Binding-site contacts:
Ligand atom C31 contacts residue THR1 of chain 1.K at 3.0 Å.
Ligand atom C22 contacts residue ASP116 of chain 1.K at 3.8 Å.
Ligand atom C34 contacts residue THR1 of chain 1.K at 3.0 Å.
Ligand atom C35 contacts residue ALA20 of chain 1.K at 3.9 Å (hydrophobic).
Ligand atom C18 contacts residue ALA46 of chain 1.K at 3.9 Å (hydrophobic).
Ligand atom N13 contacts residue SER131 of chain 1.K at 3.4 Å (h-bond).
Ligand atom O16 contacts residue VAL129 of chain 1.K at 3.3 Å.
Ligand atom O32 contacts residue ARG19 of chain 1.K at 3.7 Å.
Ligand atom C37 contacts residue ALA49 of chain 1.K at 3.8 Å (hydrophobic).
Ligand atom N13 contacts residue GLY130 of chain 1.K at 3.2 Å.
Ligand atom C43 contacts residue TYR170 of chain 1.K at 3.9 Å (hydrophobic).
Ligand atom O16 contacts residue ALA46 of chain 1.K at 4.0 Å.
Ligand atom O32 contacts residue THR1 of chain 1.K at 2.5 Å (h-bond).
Ligand atom C38 contacts residue THR1 of chain 1.K at 1.5 Å.
Ligand atom C18 contacts residue GLY47 of chain 1.K at 3.3 Å.
Ligand atom C24 contacts residue GLY98 of chain 1.K at 3.9 Å.
Ligand atom C36 contacts residue THR1 of chain 1.K at 3.6 Å.
Ligand atom C21 contacts residue SER117 of chain 1.K at 3.6 Å.
Ligand atom C14 contacts residue GLY130 of chain 1.K at 3.7 Å.
Ligand atom C37 contacts residue MET45 of chain 1.K at 3.3 Å (hydrophobic).
Ligand atom C10 contacts residue ILE25 of chain 1.J at 3.8 Å (hydrophobic).
Ligand atom O16 contacts residue GLY130 of chain 1.K at 3.3 Å (h-bond).
Ligand atom C41 contacts residue TYR170 of chain 1.K at 3.9 Å (hydrophobic).
Ligand atom O17 contacts residue GLY47 of chain 1.K at 3.7 Å.
Ligand atom C19 contacts residue GLY98 of chain 1.K at 3.9 Å.
Ligand atom C23 contacts residue TYR114 of chain 1.K at 3.4 Å (hydrophobic).
Ligand atom N28 contacts residue THR1 of chain 1.K at 3.6 Å (h-bond).
Ligand atom C20 contacts residue MET97 of chain 1.K at 3.9 Å (hydrophobic).
Ligand atom C20 contacts residue SER96 of chain 1.K at 3.9 Å.
Ligand atom C43 contacts residue GLY23 of chain 1.K at 3.5 Å.
Ligand atom C29 contacts residue THR1 of chain 1.K at 3.8 Å.
Ligand atom O39 contacts residue ALA46 of chain 1.K at 3.4 Å.
Ligand atom O32 contacts residue TYR170 of chain 1.K at 3.7 Å.
Ligand atom C14 contacts residue SER131 of chain 1.K at 3.8 Å.
Ligand atom C42 contacts residue TYR170 of chain 1.K at 3.3 Å (hydrophobic).
Ligand atom C33 contacts residue THR1 of chain 1.K at 2.5 Å.
Ligand atom O39 contacts residue GLY47 of chain 1.K at 3.1 Å (h-bond).
Ligand atom C10 contacts residue GLY130 of chain 1.K at 3.6 Å.
Ligand atom O39 contacts residue THR1 of chain 1.K at 2.4 Å (h-bond).
Ligand atom C40 contacts residue TYR170 of chain 1.K at 3.5 Å (hydrophobic).

Sequence of chain 1.J:
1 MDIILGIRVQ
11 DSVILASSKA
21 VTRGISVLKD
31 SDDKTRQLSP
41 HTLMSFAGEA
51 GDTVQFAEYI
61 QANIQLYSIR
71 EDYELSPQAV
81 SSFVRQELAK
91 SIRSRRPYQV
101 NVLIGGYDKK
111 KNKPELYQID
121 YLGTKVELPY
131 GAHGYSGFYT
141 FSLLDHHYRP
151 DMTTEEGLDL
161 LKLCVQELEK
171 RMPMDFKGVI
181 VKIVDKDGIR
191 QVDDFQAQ

Sequence of chain 1.K:
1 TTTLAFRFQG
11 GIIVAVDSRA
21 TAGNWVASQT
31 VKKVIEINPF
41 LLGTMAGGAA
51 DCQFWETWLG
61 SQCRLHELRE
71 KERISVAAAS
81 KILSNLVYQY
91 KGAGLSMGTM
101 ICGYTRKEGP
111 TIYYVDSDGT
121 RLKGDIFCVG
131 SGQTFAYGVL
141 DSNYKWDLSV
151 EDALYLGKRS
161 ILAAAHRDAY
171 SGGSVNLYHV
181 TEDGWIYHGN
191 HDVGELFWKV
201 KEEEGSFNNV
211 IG

The protein below binds the small molecule below.
Small molecule (SMILES): CC[C@H](C)[C@H](C=O)[C@@H](O)C(=O)NCCC[C@H](NC(=O)[C@H](C)NC(=O)OCc1ccc2ccccc2c1)C(=O)OCc1ccccc1